Sequence of chain 1.A:
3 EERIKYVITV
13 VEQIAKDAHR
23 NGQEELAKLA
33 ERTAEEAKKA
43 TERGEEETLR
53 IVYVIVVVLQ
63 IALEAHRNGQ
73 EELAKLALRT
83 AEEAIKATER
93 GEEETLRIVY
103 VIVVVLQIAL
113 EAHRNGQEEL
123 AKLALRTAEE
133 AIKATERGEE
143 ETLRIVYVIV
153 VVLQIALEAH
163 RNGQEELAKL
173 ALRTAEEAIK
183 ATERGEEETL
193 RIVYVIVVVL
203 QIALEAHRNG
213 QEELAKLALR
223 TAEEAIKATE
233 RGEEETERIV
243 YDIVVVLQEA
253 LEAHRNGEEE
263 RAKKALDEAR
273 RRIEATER

Binding-site contacts:
Ligand atom CB contacts residue EDO1 of chain 1.D at 3.2 Å.
Ligand atom CA contacts residue GLN203 of chain 1.A at 3.3 Å.
Ligand atom CD contacts residue TYR196 of chain 1.A at 3.4 Å (hydrophobic).
Ligand atom CA contacts residue GLN250 of chain 1.A at 3.4 Å.
Ligand atom C contacts residue GLN109 of chain 1.A at 3.5 Å.
Ligand atom CD contacts residue TYR149 of chain 1.A at 3.3 Å (hydrophobic).
Ligand atom N contacts residue TYR8 of chain 1.A at 3.5 Å (h-bond).
Ligand atom N contacts residue GLN156 of chain 1.A at 2.8 Å (h-bond).
Ligand atom O contacts residue PRO3 of chain 1.C at 3.5 Å.
Ligand atom CB contacts residue GLN250 of chain 1.A at 3.5 Å.
Ligand atom O contacts residue TYR8 of chain 1.A at 2.9 Å (h-bond).
Ligand atom O contacts residue TYR102 of chain 1.A at 3.2 Å (h-bond).
Ligand atom CA contacts residue GLN156 of chain 1.A at 3.3 Å.
Ligand atom CG contacts residue TYR55 of chain 1.A at 3.4 Å (hydrophobic).
Ligand atom N contacts residue GLN109 of chain 1.A at 2.8 Å (h-bond).
Ligand atom O contacts residue GLN62 of chain 1.A at 3.0 Å (h-bond).
Ligand atom O contacts residue TYR149 of chain 1.A at 3.2 Å (h-bond).
Ligand atom N contacts residue GLN15 of chain 1.A at 3.0 Å (h-bond).
Ligand atom CA contacts residue GLN15 of chain 1.A at 3.5 Å.
Ligand atom CD contacts residue TYR102 of chain 1.A at 3.2 Å (hydrophobic).
Ligand atom CG contacts residue TYR149 of chain 1.A at 3.4 Å (hydrophobic).
Ligand atom O contacts residue GLN109 of chain 1.A at 3.2 Å (h-bond).
Ligand atom CA contacts residue GLN62 of chain 1.A at 3.4 Å.
Ligand atom C contacts residue GLN203 of chain 1.A at 3.4 Å.
Ligand atom CB contacts residue GLN62 of chain 1.A at 3.3 Å.
Ligand atom CG contacts residue TYR102 of chain 1.A at 3.2 Å (hydrophobic).
Ligand atom N contacts residue GLN203 of chain 1.A at 2.7 Å (h-bond).
Ligand atom CD contacts residue TYR55 of chain 1.A at 3.4 Å (hydrophobic).
Ligand atom O contacts residue GLN15 of chain 1.A at 3.4 Å (h-bond).
Ligand atom CB contacts residue GLN203 of chain 1.A at 3.3 Å.
Ligand atom CD contacts residue TYR8 of chain 1.A at 3.3 Å (hydrophobic).
Ligand atom N contacts residue GLN62 of chain 1.A at 2.7 Å (h-bond).
Ligand atom CA contacts residue GLN109 of chain 1.A at 3.4 Å.
Ligand atom O contacts residue GLN203 of chain 1.A at 3.3 Å (h-bond).
Ligand atom CB contacts residue GLN156 of chain 1.A at 3.3 Å.
Ligand atom N contacts residue GLN250 of chain 1.A at 2.9 Å (h-bond).
Ligand atom O contacts residue GLN156 of chain 1.A at 3.4 Å (h-bond).
Ligand atom CB contacts residue GLN109 of chain 1.A at 3.5 Å.
Ligand atom C contacts residue GLN62 of chain 1.A at 3.5 Å.
Ligand atom C contacts residue GLN156 of chain 1.A at 3.5 Å.

Sequence of chain 1.C:
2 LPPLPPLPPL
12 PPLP

This small molecule binds to this protein.
Small molecule (SMILES): CC(C)C[C@@H](C=O)NC(=O)[C@@H]1CCCN1C(=O)[C@@H]1CCCN1C(=O)[C@H](CC(C)C)NC(=O)[C@@H]1CCCN1C(=O)[C@@H]1CCCN1C(=O)[C@H](CC(C)C)NC(=O)[C@@H]1CCCN1C(=O)[C@@H]1CCCN1C(=O)[C@H](CC(C)C)NC(=O)[C@@H]1CCCN1C(=O)[C@@H]1CCCN1C(=O)[C@H](CC(C)C)NC(=O)[C@@H]1CCCN1C(=O)[C@@H]1CCCN1C(=O)[C@H](CC(C)C)NC(=O)[C@@H]1CCCN1C(=O)[C@@H]1CCCN1C(=O)[C@H](C)N